Binding-site contacts:
Ligand atom C8 contacts residue ASN93 of chain 1.A at 4.2 Å.
Ligand atom N2 contacts residue ASN93 of chain 1.A at 2.8 Å (h-bond).
Ligand atom C4 contacts residue ASN93 of chain 1.A at 4.2 Å.
Ligand atom O7 contacts residue ASN93 of chain 1.A at 3.0 Å (h-bond).
Ligand atom C1 contacts residue ASN93 of chain 1.A at 1.4 Å.
Ligand atom C3 contacts residue ASN93 of chain 1.A at 3.7 Å.
Ligand atom C7 contacts residue ASN93 of chain 1.A at 3.1 Å.
Ligand atom C5 contacts residue ASN93 of chain 1.A at 3.6 Å.
Ligand atom O5 contacts residue ASN93 of chain 1.A at 2.4 Å (h-bond).
Ligand atom C2 contacts residue ASN93 of chain 1.A at 2.4 Å.

Sequence of chain 1.A:
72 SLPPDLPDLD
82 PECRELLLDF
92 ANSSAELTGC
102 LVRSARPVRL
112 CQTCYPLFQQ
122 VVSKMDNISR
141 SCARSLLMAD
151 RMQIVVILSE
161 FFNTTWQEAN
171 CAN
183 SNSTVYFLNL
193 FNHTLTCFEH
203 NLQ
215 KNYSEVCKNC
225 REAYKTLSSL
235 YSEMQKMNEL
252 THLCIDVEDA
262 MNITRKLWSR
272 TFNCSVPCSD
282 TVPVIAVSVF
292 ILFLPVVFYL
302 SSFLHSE

The protein below binds the small molecule below.
Small molecule (SMILES): CC(=O)N[C@@H]1[C@@H](O)[C@H](O)[C@@H](CO)O[C@H]1O